Sequence of chain 1.B:
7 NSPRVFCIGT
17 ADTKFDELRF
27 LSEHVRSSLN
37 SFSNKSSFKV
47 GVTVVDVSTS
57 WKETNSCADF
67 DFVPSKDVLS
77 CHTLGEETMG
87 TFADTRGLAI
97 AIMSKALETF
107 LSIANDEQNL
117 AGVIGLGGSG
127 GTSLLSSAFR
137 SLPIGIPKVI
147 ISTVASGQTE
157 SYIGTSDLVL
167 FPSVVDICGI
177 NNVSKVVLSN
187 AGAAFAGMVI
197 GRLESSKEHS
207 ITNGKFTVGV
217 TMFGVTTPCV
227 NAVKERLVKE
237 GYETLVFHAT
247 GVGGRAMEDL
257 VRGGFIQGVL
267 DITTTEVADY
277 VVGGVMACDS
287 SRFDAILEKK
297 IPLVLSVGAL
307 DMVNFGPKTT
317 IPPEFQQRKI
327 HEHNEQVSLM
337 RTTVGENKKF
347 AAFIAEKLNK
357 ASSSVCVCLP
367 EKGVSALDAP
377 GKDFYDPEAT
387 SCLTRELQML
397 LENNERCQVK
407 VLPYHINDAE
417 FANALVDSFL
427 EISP

Binding-site contacts:
Ligand atom O4' contacts residue THR55 of chain 1.B at 3.3 Å (h-bond).
Ligand atom O1A contacts residue THR19 of chain 1.B at 2.9 Å (h-bond).
Ligand atom PG contacts residue ARG92 of chain 1.B at 3.3 Å.
Ligand atom O2' contacts residue SER56 of chain 1.B at 3.6 Å.
Ligand atom O2B contacts residue GLY127 of chain 1.B at 3.0 Å (h-bond).
Ligand atom S1G contacts residue SER125 of chain 1.B at 3.4 Å (h-bond).
Ligand atom N6 contacts residue ASP432 of chain 1.D at 3.1 Å (salt-bridge).
Ligand atom O2' contacts residue ASP18 of chain 1.B at 2.5 Å (salt-bridge).
Ligand atom O3' contacts residue SER54 of chain 1.B at 3.4 Å.
Ligand atom O3B contacts residue SER125 of chain 1.B at 3.0 Å (h-bond).
Ligand atom N3 contacts residue THR55 of chain 1.B at 2.8 Å (h-bond).
Ligand atom N1 contacts residue VAL436 of chain 1.D at 3.6 Å.
Ligand atom O1A contacts residue LYS20 of chain 1.B at 2.9 Å (salt-bridge).
Ligand atom O1B contacts residue LYS20 of chain 1.B at 2.8 Å (salt-bridge).
Ligand atom C2 contacts residue VAL436 of chain 1.D at 3.6 Å (hydrophobic).
Ligand atom O2B contacts residue LYS20 of chain 1.B at 3.6 Å.
Ligand atom O2G contacts residue ARG92 of chain 1.B at 2.9 Å (salt-bridge).
Ligand atom O3A contacts residue ARG92 of chain 1.B at 2.9 Å (salt-bridge).
Ligand atom O3' contacts residue THR55 of chain 1.B at 3.1 Å (h-bond).
Ligand atom O3' contacts residue THR16 of chain 1.B at 3.5 Å.
Ligand atom O3G contacts residue ARG92 of chain 1.B at 2.9 Å (salt-bridge).
Ligand atom C4 contacts residue THR55 of chain 1.B at 3.5 Å.
Ligand atom O3B contacts residue GLY126 of chain 1.B at 2.9 Å (h-bond).
Ligand atom O3' contacts residue ASP18 of chain 1.B at 2.8 Å (salt-bridge).
Ligand atom O1A contacts residue THR16 of chain 1.B at 3.6 Å.
Ligand atom N7 contacts residue ARG435 of chain 1.D at 3.4 Å (salt-bridge).
Ligand atom C1' contacts residue THR55 of chain 1.B at 3.1 Å.
Ligand atom C2' contacts residue ASP18 of chain 1.B at 3.6 Å.
Ligand atom O2B contacts residue GLY124 of chain 1.B at 3.0 Å (h-bond).
Ligand atom O2G contacts residue GLY126 of chain 1.B at 3.6 Å.
Ligand atom PG contacts residue SER125 of chain 1.B at 3.7 Å.
Ligand atom C2 contacts residue THR55 of chain 1.B at 3.4 Å.
Ligand atom C3' contacts residue ASP18 of chain 1.B at 3.3 Å.
Ligand atom C8 contacts residue ARG435 of chain 1.D at 3.4 Å.
Ligand atom O4' contacts residue ARG92 of chain 1.B at 3.7 Å.
Ligand atom N1 contacts residue THR91 of chain 1.B at 3.5 Å.
Ligand atom N9 contacts residue ARG92 of chain 1.B at 3.6 Å.
Ligand atom O3B contacts residue GLY124 of chain 1.B at 3.2 Å.
Ligand atom O2' contacts residue ARG435 of chain 1.D at 3.7 Å.
Ligand atom C8 contacts residue ARG92 of chain 1.B at 3.6 Å.

This protein binds this small molecule.
Small molecule (SMILES): Nc1ncnc2c1ncn2[C@@H]1O[C@H](COP(=O)(O)OP(=O)(O)OP(O)(O)=S)[C@@H](O)[C@H]1O

Sequence of chain 1.D:
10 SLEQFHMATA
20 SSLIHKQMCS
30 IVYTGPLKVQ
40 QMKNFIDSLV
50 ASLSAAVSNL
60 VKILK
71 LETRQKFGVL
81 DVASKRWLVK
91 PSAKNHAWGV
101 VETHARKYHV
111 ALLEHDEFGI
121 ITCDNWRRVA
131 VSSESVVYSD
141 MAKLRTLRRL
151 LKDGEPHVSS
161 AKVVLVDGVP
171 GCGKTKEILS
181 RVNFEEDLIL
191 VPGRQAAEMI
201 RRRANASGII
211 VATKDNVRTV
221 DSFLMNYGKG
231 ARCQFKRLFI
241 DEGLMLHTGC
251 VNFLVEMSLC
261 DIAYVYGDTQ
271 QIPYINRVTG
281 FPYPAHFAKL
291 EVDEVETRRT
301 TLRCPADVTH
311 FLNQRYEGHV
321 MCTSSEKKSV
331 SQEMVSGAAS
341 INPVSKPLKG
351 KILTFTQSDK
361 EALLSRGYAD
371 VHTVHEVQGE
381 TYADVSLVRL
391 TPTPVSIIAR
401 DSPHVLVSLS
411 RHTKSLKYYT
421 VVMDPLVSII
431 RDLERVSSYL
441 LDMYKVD